This small molecule binds to this protein.
Small molecule (SMILES): O=c1cc(-c2ccc(O)c(O)c2)oc2cc(O)cc(O)c12

Sequence of chain 1.B:
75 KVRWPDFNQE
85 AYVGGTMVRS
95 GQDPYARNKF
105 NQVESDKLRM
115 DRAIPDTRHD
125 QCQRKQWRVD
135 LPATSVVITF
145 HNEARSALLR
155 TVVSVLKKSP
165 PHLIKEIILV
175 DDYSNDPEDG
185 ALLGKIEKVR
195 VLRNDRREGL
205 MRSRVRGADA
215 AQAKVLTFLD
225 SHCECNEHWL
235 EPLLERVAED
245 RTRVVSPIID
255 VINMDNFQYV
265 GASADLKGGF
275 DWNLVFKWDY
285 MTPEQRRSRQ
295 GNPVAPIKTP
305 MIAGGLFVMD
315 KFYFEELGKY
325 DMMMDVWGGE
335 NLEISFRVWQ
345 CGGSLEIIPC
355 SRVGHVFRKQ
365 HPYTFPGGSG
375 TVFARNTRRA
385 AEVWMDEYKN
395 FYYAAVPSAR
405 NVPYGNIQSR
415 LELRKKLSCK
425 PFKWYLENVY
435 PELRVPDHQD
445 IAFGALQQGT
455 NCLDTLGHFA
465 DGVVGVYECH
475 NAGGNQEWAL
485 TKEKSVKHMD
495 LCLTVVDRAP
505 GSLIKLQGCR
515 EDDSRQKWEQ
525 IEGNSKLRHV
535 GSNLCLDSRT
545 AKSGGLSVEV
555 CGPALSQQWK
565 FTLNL

Binding-site contacts:
Ligand atom O3 contacts residue PHE463 of chain 1.A at 2.6 Å.
Ligand atom C9 contacts residue PHE361 of chain 1.B at 4.5 Å (hydrophobic).
Ligand atom O6 contacts residue LYS363 of chain 1.B at 2.7 Å.
Ligand atom O2 contacts residue TRP282 of chain 1.B at 3.0 Å.
Ligand atom C3 contacts residue LEU270 of chain 1.B at 3.6 Å (hydrophobic).
Ligand atom O5 contacts residue LYS363 of chain 1.B at 4.1 Å.
Ligand atom C2 contacts residue ILE253 of chain 1.B at 3.7 Å (hydrophobic).
Ligand atom C3 contacts residue TRP282 of chain 1.B at 3.6 Å (hydrophobic).
Ligand atom O1 contacts residue PHE361 of chain 1.B at 4.4 Å.
Ligand atom C6 contacts residue PHE361 of chain 1.B at 4.1 Å (hydrophobic).
Ligand atom C4 contacts residue PHE463 of chain 1.A at 4.0 Å (hydrophobic).
Ligand atom C12 contacts residue PHE361 of chain 1.B at 4.0 Å (hydrophobic).
Ligand atom O4 contacts residue PHE361 of chain 1.B at 3.8 Å.
Ligand atom C8 contacts residue TRP282 of chain 1.B at 4.3 Å (hydrophobic).
Ligand atom C6 contacts residue TRP282 of chain 1.B at 4.0 Å (hydrophobic).
Ligand atom C2 contacts residue VAL255 of chain 1.B at 4.4 Å (hydrophobic).
Ligand atom C7 contacts residue TRP282 of chain 1.B at 3.5 Å (hydrophobic).
Ligand atom C2 contacts residue TRP282 of chain 1.B at 4.0 Å (hydrophobic).
Ligand atom O1 contacts residue ALA266 of chain 1.B at 3.5 Å.
Ligand atom C1 contacts residue VAL255 of chain 1.B at 3.8 Å (hydrophobic).
Ligand atom C11 contacts residue PHE361 of chain 1.B at 3.6 Å (hydrophobic).
Ligand atom C2 contacts residue ALA266 of chain 1.B at 4.5 Å (hydrophobic).
Ligand atom C5 contacts residue PHE463 of chain 1.A at 4.2 Å (hydrophobic).
Ligand atom O5 contacts residue ARG362 of chain 1.B at 4.1 Å.
Ligand atom C7 contacts residue PHE463 of chain 1.A at 3.4 Å (hydrophobic).
Ligand atom C4 contacts residue LEU270 of chain 1.B at 3.9 Å (hydrophobic).
Ligand atom C13 contacts residue LYS363 of chain 1.B at 3.9 Å.
Ligand atom C2 contacts residue PHE361 of chain 1.B at 4.2 Å (hydrophobic).
Ligand atom O3 contacts residue TRP282 of chain 1.B at 3.3 Å.
Ligand atom C1 contacts residue TRP282 of chain 1.B at 4.1 Å (hydrophobic).
Ligand atom O2 contacts residue PHE463 of chain 1.A at 3.1 Å.
Ligand atom O5 contacts residue PHE361 of chain 1.B at 3.7 Å.
Ligand atom O1 contacts residue ILE253 of chain 1.B at 2.5 Å (h-bond).
Ligand atom C6 contacts residue VAL255 of chain 1.B at 4.5 Å (hydrophobic).
Ligand atom C8 contacts residue PHE463 of chain 1.A at 4.3 Å (hydrophobic).
Ligand atom C1 contacts residue ILE253 of chain 1.B at 4.3 Å (hydrophobic).
Ligand atom C1 contacts residue PHE361 of chain 1.B at 3.4 Å (hydrophobic).
Ligand atom C5 contacts residue TRP282 of chain 1.B at 3.3 Å (hydrophobic).
Ligand atom O2 contacts residue LEU270 of chain 1.B at 3.3 Å.
Ligand atom C4 contacts residue TRP282 of chain 1.B at 3.1 Å (hydrophobic).

Sequence of chain 1.A:
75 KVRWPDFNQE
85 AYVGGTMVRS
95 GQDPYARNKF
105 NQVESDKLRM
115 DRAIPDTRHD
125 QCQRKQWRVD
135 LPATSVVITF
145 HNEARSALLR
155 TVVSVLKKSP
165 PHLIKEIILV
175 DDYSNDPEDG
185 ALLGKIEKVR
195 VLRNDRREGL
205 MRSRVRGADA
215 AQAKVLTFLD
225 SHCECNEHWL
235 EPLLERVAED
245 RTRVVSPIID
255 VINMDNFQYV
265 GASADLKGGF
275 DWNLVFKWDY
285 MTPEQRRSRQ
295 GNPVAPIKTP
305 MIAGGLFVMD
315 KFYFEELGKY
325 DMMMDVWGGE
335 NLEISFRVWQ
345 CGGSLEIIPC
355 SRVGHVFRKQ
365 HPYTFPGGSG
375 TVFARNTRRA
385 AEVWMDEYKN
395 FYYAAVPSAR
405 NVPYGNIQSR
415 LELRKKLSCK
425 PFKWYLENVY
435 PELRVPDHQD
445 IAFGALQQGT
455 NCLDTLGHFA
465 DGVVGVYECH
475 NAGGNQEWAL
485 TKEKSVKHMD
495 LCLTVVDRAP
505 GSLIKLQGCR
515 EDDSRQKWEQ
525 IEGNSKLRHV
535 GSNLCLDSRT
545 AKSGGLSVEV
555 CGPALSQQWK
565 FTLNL